Sequence of chain 1.B:
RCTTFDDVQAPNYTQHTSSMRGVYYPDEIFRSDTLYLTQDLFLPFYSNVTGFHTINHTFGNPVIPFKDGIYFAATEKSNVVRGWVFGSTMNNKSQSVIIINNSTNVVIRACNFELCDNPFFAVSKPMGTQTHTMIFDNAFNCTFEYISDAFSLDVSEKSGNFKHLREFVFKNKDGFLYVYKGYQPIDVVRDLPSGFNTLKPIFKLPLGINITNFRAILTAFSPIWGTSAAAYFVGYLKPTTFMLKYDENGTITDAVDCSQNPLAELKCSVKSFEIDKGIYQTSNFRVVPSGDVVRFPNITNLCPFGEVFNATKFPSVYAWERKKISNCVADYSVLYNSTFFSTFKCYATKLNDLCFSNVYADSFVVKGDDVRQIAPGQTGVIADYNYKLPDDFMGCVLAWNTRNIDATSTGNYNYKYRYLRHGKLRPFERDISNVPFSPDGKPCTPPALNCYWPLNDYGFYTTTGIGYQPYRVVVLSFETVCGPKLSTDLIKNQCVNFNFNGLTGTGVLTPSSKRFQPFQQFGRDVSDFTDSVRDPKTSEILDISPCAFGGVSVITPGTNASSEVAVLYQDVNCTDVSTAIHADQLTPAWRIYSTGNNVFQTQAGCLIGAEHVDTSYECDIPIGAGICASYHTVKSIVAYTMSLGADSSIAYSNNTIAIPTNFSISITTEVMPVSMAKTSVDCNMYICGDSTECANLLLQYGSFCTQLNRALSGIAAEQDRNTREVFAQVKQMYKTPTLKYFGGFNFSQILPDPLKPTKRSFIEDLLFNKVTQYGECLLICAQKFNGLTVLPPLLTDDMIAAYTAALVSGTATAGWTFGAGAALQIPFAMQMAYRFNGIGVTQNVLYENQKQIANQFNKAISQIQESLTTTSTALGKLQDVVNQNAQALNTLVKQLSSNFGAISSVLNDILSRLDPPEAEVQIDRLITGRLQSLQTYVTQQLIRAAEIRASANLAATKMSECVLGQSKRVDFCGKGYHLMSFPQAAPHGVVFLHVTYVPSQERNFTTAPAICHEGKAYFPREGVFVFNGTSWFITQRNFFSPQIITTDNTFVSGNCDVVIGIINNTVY

This small molecule binds to this protein.
Small molecule (SMILES): CC(=O)N[C@@H]1[C@@H](O)[C@H](O)[C@@H](CO)O[C@H]1O

Binding-site contacts:
Ligand atom O7 contacts residue ASN576 of chain 1.B at 4.1 Å.
Ligand atom C3 contacts residue ASN576 of chain 1.B at 3.8 Å.
Ligand atom C5 contacts residue ASN576 of chain 1.B at 3.6 Å.
Ligand atom C1 contacts residue ASN576 of chain 1.B at 1.4 Å.
Ligand atom O5 contacts residue ASN576 of chain 1.B at 2.3 Å (h-bond).
Ligand atom C2 contacts residue ASN576 of chain 1.B at 2.5 Å.
Ligand atom C4 contacts residue ASN576 of chain 1.B at 4.2 Å.
Ligand atom N2 contacts residue ASN576 of chain 1.B at 3.0 Å (h-bond).
Ligand atom C7 contacts residue ASN576 of chain 1.B at 3.8 Å.
Ligand atom C8 contacts residue ASN576 of chain 1.B at 4.3 Å.